A small-molecule ligand and the protein it binds are described below.
Small molecule (SMILES): O=C(O)CCCC(=O)C(=O)O

Sequence of chain 1.A:
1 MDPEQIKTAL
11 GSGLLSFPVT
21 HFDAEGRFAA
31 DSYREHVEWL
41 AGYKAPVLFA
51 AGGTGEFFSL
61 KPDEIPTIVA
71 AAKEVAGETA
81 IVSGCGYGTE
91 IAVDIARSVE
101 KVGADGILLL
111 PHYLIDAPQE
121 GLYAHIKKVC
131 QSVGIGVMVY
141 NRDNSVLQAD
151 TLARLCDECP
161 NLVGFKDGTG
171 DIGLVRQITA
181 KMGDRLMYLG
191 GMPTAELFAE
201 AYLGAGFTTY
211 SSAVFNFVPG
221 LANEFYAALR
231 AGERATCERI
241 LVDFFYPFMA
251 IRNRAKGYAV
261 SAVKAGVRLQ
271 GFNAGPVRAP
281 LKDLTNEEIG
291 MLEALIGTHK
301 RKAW

Binding-site contacts:
Ligand atom O1 contacts residue ALA259 of chain 1.A at 3.7 Å.
Ligand atom C6 contacts residue GLY53 of chain 1.A at 3.6 Å.
Ligand atom O3 contacts residue LYS166 of chain 1.A at 2.5 Å (salt-bridge).
Ligand atom C5 contacts residue PHE17 of chain 1.A at 4.0 Å (hydrophobic).
Ligand atom C2 contacts residue THR54 of chain 1.A at 3.6 Å.
Ligand atom O3 contacts residue THR54 of chain 1.A at 4.3 Å.
Ligand atom O3 contacts residue GLY53 of chain 1.A at 3.0 Å (h-bond).
Ligand atom C5 contacts residue LYS166 of chain 1.A at 1.3 Å.
Ligand atom C1 contacts residue THR54 of chain 1.A at 3.1 Å.
Ligand atom O3 contacts residue GLY52 of chain 1.A at 4.0 Å.
Ligand atom C6 contacts residue PHE17 of chain 1.A at 3.9 Å (hydrophobic).
Ligand atom O1 contacts residue VAL260 of chain 1.A at 3.9 Å.
Ligand atom O4 contacts residue THR54 of chain 1.A at 3.5 Å (h-bond).
Ligand atom C3 contacts residue GLY191 of chain 1.A at 4.3 Å.
Ligand atom C3 contacts residue LYS166 of chain 1.A at 3.6 Å.
Ligand atom O4 contacts residue ARG142 of chain 1.A at 3.9 Å.
Ligand atom O3 contacts residue PHE17 of chain 1.A at 3.3 Å.
Ligand atom C2 contacts residue PRO193 of chain 1.A at 4.3 Å (hydrophobic).
Ligand atom O1 contacts residue ALA213 of chain 1.A at 4.4 Å.
Ligand atom C4 contacts residue GLY191 of chain 1.A at 3.2 Å.
Ligand atom C5 contacts residue GLY191 of chain 1.A at 4.2 Å.
Ligand atom O4 contacts residue LYS166 of chain 1.A at 3.4 Å (salt-bridge).
Ligand atom C3 contacts residue TYR140 of chain 1.A at 4.4 Å (hydrophobic).
Ligand atom O3 contacts residue LEU108 of chain 1.A at 3.9 Å.
Ligand atom C3 contacts residue THR54 of chain 1.A at 3.4 Å.
Ligand atom O4 contacts residue TYR140 of chain 1.A at 3.2 Å (h-bond).
Ligand atom O2 contacts residue THR54 of chain 1.A at 3.8 Å.
Ligand atom C6 contacts residue THR54 of chain 1.A at 4.2 Å.
Ligand atom O2 contacts residue ARG142 of chain 1.A at 4.3 Å.
Ligand atom O3 contacts residue TYR140 of chain 1.A at 3.7 Å.
Ligand atom O4 contacts residue GLY53 of chain 1.A at 3.1 Å.
Ligand atom C2 contacts residue GLY191 of chain 1.A at 4.4 Å.
Ligand atom C6 contacts residue TYR140 of chain 1.A at 3.0 Å (hydrophobic).
Ligand atom C4 contacts residue LYS166 of chain 1.A at 2.6 Å.
Ligand atom C6 contacts residue LYS166 of chain 1.A at 2.2 Å.
Ligand atom O2 contacts residue VAL260 of chain 1.A at 4.1 Å.
Ligand atom C5 contacts residue TYR140 of chain 1.A at 2.8 Å (hydrophobic).
Ligand atom O1 contacts residue THR54 of chain 1.A at 2.5 Å (h-bond).
Ligand atom C4 contacts residue TYR140 of chain 1.A at 3.1 Å (hydrophobic).
Ligand atom O2 contacts residue GLY53 of chain 1.A at 4.0 Å.